A small-molecule ligand and the protein it binds are described below.
Small molecule (SMILES): Cc1cc(CCCOc2c(C)cc(-n3nnc(C)n3)cc2C)on1

Sequence of chain 51.A:
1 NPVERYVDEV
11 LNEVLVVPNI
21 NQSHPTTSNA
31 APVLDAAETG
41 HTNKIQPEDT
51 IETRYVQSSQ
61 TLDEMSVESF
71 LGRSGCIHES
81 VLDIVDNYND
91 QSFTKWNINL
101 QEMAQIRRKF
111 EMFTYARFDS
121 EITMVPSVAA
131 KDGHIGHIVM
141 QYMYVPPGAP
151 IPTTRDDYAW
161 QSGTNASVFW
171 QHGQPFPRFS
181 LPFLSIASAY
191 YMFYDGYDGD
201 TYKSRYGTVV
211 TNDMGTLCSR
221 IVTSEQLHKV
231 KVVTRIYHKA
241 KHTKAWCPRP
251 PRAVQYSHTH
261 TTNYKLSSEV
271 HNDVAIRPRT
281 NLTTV

Binding-site contacts:
Ligand atom C5B contacts residue TYR144 of chain 51.A at 3.7 Å (hydrophobic).
Ligand atom N1A contacts residue LEU217 of chain 51.A at 3.4 Å.
Ligand atom N2A contacts residue TYR144 of chain 51.A at 4.0 Å.
Ligand atom N3A contacts residue PHE179 of chain 51.A at 3.6 Å.
Ligand atom N3A contacts residue TYR144 of chain 51.A at 3.2 Å.
Ligand atom C4A contacts residue TYR144 of chain 51.A at 3.5 Å (hydrophobic).
Ligand atom C6B contacts residue ILE98 of chain 51.A at 3.8 Å (hydrophobic).
Ligand atom CM4 contacts residue TYR142 of chain 51.A at 3.9 Å (hydrophobic).
Ligand atom C1B contacts residue ILE98 of chain 51.A at 3.6 Å (hydrophobic).
Ligand atom O1B contacts residue ILE98 of chain 51.A at 3.1 Å.
Ligand atom CM6 contacts residue TYR144 of chain 51.A at 3.7 Å (hydrophobic).
Ligand atom N1A contacts residue MET124 of chain 51.A at 3.9 Å.
Ligand atom CM3 contacts residue TYR190 of chain 51.A at 3.8 Å (hydrophobic).
Ligand atom N5A contacts residue PHE179 of chain 51.A at 3.2 Å.
Ligand atom C1C contacts residue MET214 of chain 51.A at 3.4 Å (hydrophobic).
Ligand atom C3 contacts residue LEU100 of chain 51.A at 3.7 Å (hydrophobic).
Ligand atom N2 contacts residue MET214 of chain 51.A at 3.7 Å.
Ligand atom CM4 contacts residue VAL168 of chain 51.A at 3.9 Å (hydrophobic).
Ligand atom N2A contacts residue PHE179 of chain 51.A at 3.3 Å.
Ligand atom O1 contacts residue LEU100 of chain 51.A at 3.8 Å.
Ligand atom C4 contacts residue LEU100 of chain 51.A at 3.8 Å (hydrophobic).
Ligand atom C5 contacts residue MET214 of chain 51.A at 3.7 Å (hydrophobic).
Ligand atom O1 contacts residue MET214 of chain 51.A at 3.2 Å.
Ligand atom CM4 contacts residue TYR144 of chain 51.A at 3.8 Å (hydrophobic).
Ligand atom CM2 contacts residue ILE122 of chain 51.A at 3.9 Å (hydrophobic).
Ligand atom C4A contacts residue PHE179 of chain 51.A at 3.5 Å (hydrophobic).
Ligand atom N5A contacts residue LEU217 of chain 51.A at 3.7 Å.
Ligand atom CM4 contacts residue ALA166 of chain 51.A at 3.1 Å (hydrophobic).
Ligand atom N1A contacts residue PHE179 of chain 51.A at 3.2 Å.
Ligand atom C3C contacts residue LEU181 of chain 51.A at 4.0 Å (hydrophobic).
Ligand atom C1B contacts residue LEU181 of chain 51.A at 3.9 Å (hydrophobic).
Ligand atom CM6 contacts residue LEU184 of chain 51.A at 3.6 Å (hydrophobic).
Ligand atom C5 contacts residue LEU100 of chain 51.A at 4.0 Å (hydrophobic).
Ligand atom CM6 contacts residue LEU181 of chain 51.A at 3.8 Å (hydrophobic).
Ligand atom C4 contacts residue MET214 of chain 51.A at 4.0 Å (hydrophobic).
Ligand atom CM2 contacts residue ILE77 of chain 51.A at 3.9 Å (hydrophobic).
Ligand atom C5B contacts residue LEU181 of chain 51.A at 3.6 Å (hydrophobic).
Ligand atom N2 contacts residue LEU100 of chain 51.A at 3.8 Å.
Ligand atom C4 contacts residue TYR190 of chain 51.A at 3.8 Å (hydrophobic).
Ligand atom C6B contacts residue LEU181 of chain 51.A at 3.5 Å (hydrophobic).